Sequence of chain 1.A:
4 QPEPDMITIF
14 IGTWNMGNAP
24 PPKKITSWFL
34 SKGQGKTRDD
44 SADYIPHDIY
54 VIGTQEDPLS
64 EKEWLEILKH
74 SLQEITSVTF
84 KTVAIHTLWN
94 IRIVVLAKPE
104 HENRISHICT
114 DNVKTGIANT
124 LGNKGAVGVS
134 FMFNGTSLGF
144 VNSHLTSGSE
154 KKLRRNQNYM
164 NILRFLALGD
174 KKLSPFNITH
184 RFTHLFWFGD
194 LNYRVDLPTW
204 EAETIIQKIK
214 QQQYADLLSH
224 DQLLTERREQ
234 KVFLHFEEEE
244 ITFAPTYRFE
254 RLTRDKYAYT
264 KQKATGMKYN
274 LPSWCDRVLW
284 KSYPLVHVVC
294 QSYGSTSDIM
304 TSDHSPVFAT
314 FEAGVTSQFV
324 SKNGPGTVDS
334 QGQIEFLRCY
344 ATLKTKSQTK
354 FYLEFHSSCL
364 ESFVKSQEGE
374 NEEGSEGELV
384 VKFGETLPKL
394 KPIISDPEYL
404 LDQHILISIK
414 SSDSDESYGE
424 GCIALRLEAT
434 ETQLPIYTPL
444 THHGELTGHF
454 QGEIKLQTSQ

Binding-site contacts:
Ligand atom N2 contacts residue ARG231 of chain 1.A at 3.4 Å (salt-bridge).
Ligand atom C4 contacts residue ARG230 of chain 1.A at 3.7 Å.
Ligand atom N contacts residue GLU240 of chain 1.A at 4.1 Å.
Ligand atom C contacts residue GLU240 of chain 1.A at 3.4 Å.
Ligand atom N2 contacts residue LEU227 of chain 1.A at 3.4 Å (h-bond).
Ligand atom C3 contacts residue ARG230 of chain 1.A at 3.8 Å.
Ligand atom C8 contacts residue ARG231 of chain 1.A at 3.6 Å.
Ligand atom C9 contacts residue ARG231 of chain 1.A at 3.7 Å.
Ligand atom C9 contacts residue LEU227 of chain 1.A at 3.4 Å (hydrophobic).
Ligand atom C7 contacts residue ARG230 of chain 1.A at 4.1 Å.
Ligand atom C7 contacts residue LEU227 of chain 1.A at 3.4 Å (hydrophobic).
Ligand atom C4 contacts residue GLU240 of chain 1.A at 4.0 Å.
Ligand atom C6 contacts residue ARG230 of chain 1.A at 4.0 Å.
Ligand atom C7 contacts residue ARG231 of chain 1.A at 3.5 Å.
Ligand atom N2 contacts residue THR228 of chain 1.A at 4.3 Å.
Ligand atom C6 contacts residue ARG231 of chain 1.A at 3.8 Å.
Ligand atom C8 contacts residue LEU227 of chain 1.A at 3.8 Å (hydrophobic).
Ligand atom C10 contacts residue ARG231 of chain 1.A at 4.2 Å.

This protein binds this small molecule.
Small molecule (SMILES): CN1CCN(c2ccc(C#N)cc2)CC1